Binding-site contacts:
Ligand atom CBC contacts residue LEU542 of chain 1.C at 3.9 Å (hydrophobic).
Ligand atom CAL contacts residue LEU411 of chain 1.D at 4.0 Å (hydrophobic).
Ligand atom OAG contacts residue TYR407 of chain 1.D at 3.2 Å (h-bond).
Ligand atom OAE contacts residue PHE487 of chain 1.C at 3.6 Å.
Ligand atom OAD contacts residue THR446 of chain 1.D at 3.9 Å.
Ligand atom CBT contacts residue SER408 of chain 1.D at 3.7 Å.
Ligand atom OAI contacts residue GLU466 of chain 1.D at 3.6 Å.
Ligand atom CAP contacts residue LEU411 of chain 1.D at 3.2 Å (hydrophobic).
Ligand atom CAK contacts residue LEU411 of chain 1.D at 3.8 Å (hydrophobic).
Ligand atom OAH contacts residue SER408 of chain 1.D at 3.2 Å.
Ligand atom CBO contacts residue LEU411 of chain 1.D at 3.5 Å (hydrophobic).
Ligand atom CBT contacts residue PHE412 of chain 1.D at 3.7 Å (hydrophobic).
Ligand atom CBB contacts residue TYR407 of chain 1.D at 3.4 Å (hydrophobic).
Ligand atom CBT contacts residue TYR450 of chain 1.D at 3.7 Å (hydrophobic).
Ligand atom CAU contacts residue LEU542 of chain 1.C at 3.9 Å (hydrophobic).
Ligand atom CAM contacts residue LEU411 of chain 1.D at 3.9 Å (hydrophobic).
Ligand atom CAL contacts residue TYR407 of chain 1.D at 3.9 Å (hydrophobic).
Ligand atom CBL contacts residue LEU542 of chain 1.C at 3.7 Å (hydrophobic).
Ligand atom CBT contacts residue ASN447 of chain 1.D at 3.8 Å.
Ligand atom OAG contacts residue LEU411 of chain 1.D at 3.6 Å.
Ligand atom CBN contacts residue THR446 of chain 1.D at 4.0 Å.
Ligand atom OAH contacts residue LEU411 of chain 1.D at 3.9 Å.
Ligand atom CBM contacts residue LEU449 of chain 1.D at 3.8 Å (hydrophobic).
Ligand atom CBC contacts residue ILE469 of chain 1.D at 3.8 Å (hydrophobic).
Ligand atom OAI contacts residue ARG453 of chain 1.D at 3.8 Å.
Ligand atom CBM contacts residue THR446 of chain 1.D at 3.4 Å.
Ligand atom CBJ contacts residue LEU542 of chain 1.C at 3.5 Å (hydrophobic).
Ligand atom CAU contacts residue THR446 of chain 1.D at 3.8 Å.
Ligand atom CAT contacts residue MET443 of chain 1.D at 3.6 Å (hydrophobic).
Ligand atom CBN contacts residue LEU449 of chain 1.D at 3.9 Å (hydrophobic).
Ligand atom CBT contacts residue LEU411 of chain 1.D at 3.9 Å (hydrophobic).
Ligand atom OAF contacts residue PHE483 of chain 1.C at 4.0 Å.
Ligand atom OAE contacts residue THR446 of chain 1.D at 3.1 Å (h-bond).
Ligand atom CBD contacts residue LEU411 of chain 1.D at 3.5 Å (hydrophobic).
Ligand atom OAD contacts residue MET443 of chain 1.D at 3.5 Å.
Ligand atom CBP contacts residue LEU449 of chain 1.D at 3.7 Å (hydrophobic).
Ligand atom CBQ contacts residue LEU411 of chain 1.D at 3.9 Å (hydrophobic).
Ligand atom CAN contacts residue MET443 of chain 1.D at 3.6 Å (hydrophobic).
Ligand atom CBC contacts residue TYR407 of chain 1.D at 4.0 Å (hydrophobic).
Ligand atom CAZ contacts residue THR446 of chain 1.D at 3.8 Å.

Sequence of chain 1.C:
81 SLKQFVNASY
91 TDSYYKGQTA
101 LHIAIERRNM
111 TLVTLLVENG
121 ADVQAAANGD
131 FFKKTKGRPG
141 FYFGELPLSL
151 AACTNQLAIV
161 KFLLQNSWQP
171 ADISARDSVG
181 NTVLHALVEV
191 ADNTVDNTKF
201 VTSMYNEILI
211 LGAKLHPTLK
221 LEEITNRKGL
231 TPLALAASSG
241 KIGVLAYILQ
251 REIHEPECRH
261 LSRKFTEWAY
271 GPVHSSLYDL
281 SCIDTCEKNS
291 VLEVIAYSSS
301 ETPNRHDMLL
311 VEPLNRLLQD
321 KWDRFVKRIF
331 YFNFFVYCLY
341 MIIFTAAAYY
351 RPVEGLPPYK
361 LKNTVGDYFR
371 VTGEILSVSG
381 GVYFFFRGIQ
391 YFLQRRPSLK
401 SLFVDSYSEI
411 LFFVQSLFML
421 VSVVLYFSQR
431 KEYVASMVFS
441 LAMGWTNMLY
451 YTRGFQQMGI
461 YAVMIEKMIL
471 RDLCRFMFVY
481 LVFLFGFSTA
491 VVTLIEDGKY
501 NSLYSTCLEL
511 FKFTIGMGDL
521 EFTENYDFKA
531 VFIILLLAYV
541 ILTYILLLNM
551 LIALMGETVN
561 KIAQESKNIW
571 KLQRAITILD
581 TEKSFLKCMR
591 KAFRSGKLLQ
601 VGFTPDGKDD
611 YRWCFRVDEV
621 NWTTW

This protein binds this small molecule.
Small molecule (SMILES): C=C(C)[C@]12C[C@@H](C)[C@@]34O[C@](Cc5ccccc5)(O[C@@H]1[C@@H]3C=C(COC(=O)Cc1ccc(O)c(OC)c1)C[C@]1(O)C(=O)C(C)=C[C@@H]41)O2

Sequence of chain 1.D:
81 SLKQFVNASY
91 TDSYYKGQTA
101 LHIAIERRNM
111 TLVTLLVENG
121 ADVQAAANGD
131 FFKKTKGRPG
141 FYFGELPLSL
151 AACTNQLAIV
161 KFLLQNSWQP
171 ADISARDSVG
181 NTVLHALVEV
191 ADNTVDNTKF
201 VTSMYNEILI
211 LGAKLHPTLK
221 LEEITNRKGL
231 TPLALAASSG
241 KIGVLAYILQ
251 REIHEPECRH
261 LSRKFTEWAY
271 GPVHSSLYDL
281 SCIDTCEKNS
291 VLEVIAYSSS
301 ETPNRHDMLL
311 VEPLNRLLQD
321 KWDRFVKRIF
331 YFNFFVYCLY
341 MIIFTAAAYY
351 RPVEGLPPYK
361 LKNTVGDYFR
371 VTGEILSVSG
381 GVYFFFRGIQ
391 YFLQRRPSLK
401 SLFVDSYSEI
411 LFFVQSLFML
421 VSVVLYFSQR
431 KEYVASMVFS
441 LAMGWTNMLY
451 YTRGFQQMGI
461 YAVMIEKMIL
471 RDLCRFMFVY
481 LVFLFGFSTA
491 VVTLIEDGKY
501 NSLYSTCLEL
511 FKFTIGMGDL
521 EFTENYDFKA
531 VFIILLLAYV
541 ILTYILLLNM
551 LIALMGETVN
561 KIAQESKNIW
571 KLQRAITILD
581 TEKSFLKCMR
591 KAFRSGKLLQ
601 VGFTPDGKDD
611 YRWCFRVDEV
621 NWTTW